This protein binds this small molecule.
Small molecule (SMILES): CC(=O)N[C@H]1[C@H](O[C@H]2[C@H](O)[C@@H](NC(C)=O)CO[C@@H]2CO)O[C@H](CO)[C@@H](O)[C@@H]1O

Binding-site contacts:
Ligand atom C8 contacts residue ASN12 of chain 1.A at 4.2 Å.
Ligand atom O7 contacts residue PHE11 of chain 1.A at 3.8 Å.
Ligand atom N2 contacts residue ASN12 of chain 1.A at 2.9 Å (h-bond).
Ligand atom C5 contacts residue ASN12 of chain 1.A at 3.6 Å.
Ligand atom C1 contacts residue ASN12 of chain 1.A at 1.4 Å.
Ligand atom O7 contacts residue LEU37 of chain 1.A at 4.3 Å.
Ligand atom C8 contacts residue GLY8 of chain 1.A at 3.9 Å.
Ligand atom C3 contacts residue ASN12 of chain 1.A at 3.8 Å.
Ligand atom C7 contacts residue GLY8 of chain 1.A at 4.1 Å.
Ligand atom C2 contacts residue ASN12 of chain 1.A at 2.5 Å.
Ligand atom C4 contacts residue ASN12 of chain 1.A at 4.2 Å.
Ligand atom O5 contacts residue ASN12 of chain 1.A at 2.3 Å (h-bond).
Ligand atom C7 contacts residue ASN12 of chain 1.A at 3.8 Å.
Ligand atom O7 contacts residue PHE7 of chain 1.A at 3.9 Å.
Ligand atom O7 contacts residue GLY8 of chain 1.A at 4.1 Å.

Sequence of chain 1.A:
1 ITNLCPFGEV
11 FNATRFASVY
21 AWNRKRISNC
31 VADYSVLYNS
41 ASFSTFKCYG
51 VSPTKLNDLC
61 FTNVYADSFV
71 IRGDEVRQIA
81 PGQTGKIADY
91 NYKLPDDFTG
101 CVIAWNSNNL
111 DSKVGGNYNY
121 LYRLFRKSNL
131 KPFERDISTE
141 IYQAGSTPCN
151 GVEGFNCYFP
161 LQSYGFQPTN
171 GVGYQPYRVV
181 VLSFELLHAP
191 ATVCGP